The small molecule below binds the protein below.
Small molecule (SMILES): CC(=O)N[C@H]1[C@H](O[C@H]2[C@H](O)[C@@H](NC(C)=O)CO[C@@H]2CO)O[C@H](CO)[C@@H](O)[C@@H]1O

Sequence of chain 1.C:
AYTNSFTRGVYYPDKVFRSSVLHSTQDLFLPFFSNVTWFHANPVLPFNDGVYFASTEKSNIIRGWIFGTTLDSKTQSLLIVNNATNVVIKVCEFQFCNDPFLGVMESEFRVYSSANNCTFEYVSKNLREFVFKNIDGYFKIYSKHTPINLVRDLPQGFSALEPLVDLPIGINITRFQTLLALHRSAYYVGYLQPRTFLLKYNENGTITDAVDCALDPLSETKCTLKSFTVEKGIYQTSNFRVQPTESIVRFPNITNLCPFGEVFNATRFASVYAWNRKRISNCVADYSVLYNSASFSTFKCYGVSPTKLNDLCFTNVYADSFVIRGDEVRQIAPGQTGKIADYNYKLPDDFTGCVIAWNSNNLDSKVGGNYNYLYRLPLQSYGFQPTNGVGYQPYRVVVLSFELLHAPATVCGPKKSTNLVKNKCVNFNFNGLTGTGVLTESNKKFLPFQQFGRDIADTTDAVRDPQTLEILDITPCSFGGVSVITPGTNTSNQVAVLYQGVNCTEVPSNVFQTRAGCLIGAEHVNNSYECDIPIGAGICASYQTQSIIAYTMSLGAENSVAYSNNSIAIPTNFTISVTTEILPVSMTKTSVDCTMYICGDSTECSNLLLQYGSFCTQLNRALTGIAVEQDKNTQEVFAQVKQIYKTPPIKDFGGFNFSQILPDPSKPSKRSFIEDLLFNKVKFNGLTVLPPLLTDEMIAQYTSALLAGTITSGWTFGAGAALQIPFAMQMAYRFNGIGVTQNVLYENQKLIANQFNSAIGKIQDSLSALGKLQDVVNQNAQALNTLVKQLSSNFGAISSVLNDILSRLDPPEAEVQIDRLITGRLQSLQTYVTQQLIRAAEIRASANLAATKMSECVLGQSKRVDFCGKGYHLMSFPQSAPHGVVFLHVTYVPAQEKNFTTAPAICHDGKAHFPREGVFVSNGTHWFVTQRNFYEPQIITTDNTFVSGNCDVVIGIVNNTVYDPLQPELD

Binding-site contacts:
Ligand atom O5 contacts residue ASN717 of chain 1.C at 2.3 Å (h-bond).
Ligand atom C5 contacts residue LEU922 of chain 1.C at 4.0 Å (hydrophobic).
Ligand atom O5 contacts residue GLN1071 of chain 1.C at 4.1 Å.
Ligand atom C7 contacts residue LEU922 of chain 1.C at 3.6 Å (hydrophobic).
Ligand atom C8 contacts residue ASN925 of chain 1.C at 4.0 Å.
Ligand atom C6 contacts residue GLN926 of chain 1.C at 4.3 Å.
Ligand atom C1 contacts residue GLN1071 of chain 1.C at 4.4 Å.
Ligand atom C5 contacts residue ASN717 of chain 1.C at 3.6 Å.
Ligand atom O6 contacts residue LEU922 of chain 1.C at 4.1 Å.
Ligand atom C8 contacts residue LEU922 of chain 1.C at 3.6 Å (hydrophobic).
Ligand atom C4 contacts residue ASN717 of chain 1.C at 4.2 Å.
Ligand atom C1 contacts residue ASN717 of chain 1.C at 1.4 Å.
Ligand atom O6 contacts residue GLN926 of chain 1.C at 3.2 Å (h-bond).
Ligand atom N2 contacts residue LEU922 of chain 1.C at 4.3 Å.
Ligand atom C3 contacts residue ASN717 of chain 1.C at 3.8 Å.
Ligand atom O4 contacts residue LEU922 of chain 1.C at 3.9 Å.
Ligand atom C7 contacts residue ASN717 of chain 1.C at 3.5 Å.
Ligand atom N2 contacts residue ASN717 of chain 1.C at 3.0 Å (h-bond).
Ligand atom O7 contacts residue GLN1071 of chain 1.C at 3.7 Å.
Ligand atom O7 contacts residue LEU922 of chain 1.C at 3.7 Å.
Ligand atom O7 contacts residue ASN717 of chain 1.C at 3.6 Å (h-bond).
Ligand atom C2 contacts residue ASN717 of chain 1.C at 2.5 Å.
Ligand atom C4 contacts residue LEU922 of chain 1.C at 4.5 Å (hydrophobic).